Sequence of chain 1.A:
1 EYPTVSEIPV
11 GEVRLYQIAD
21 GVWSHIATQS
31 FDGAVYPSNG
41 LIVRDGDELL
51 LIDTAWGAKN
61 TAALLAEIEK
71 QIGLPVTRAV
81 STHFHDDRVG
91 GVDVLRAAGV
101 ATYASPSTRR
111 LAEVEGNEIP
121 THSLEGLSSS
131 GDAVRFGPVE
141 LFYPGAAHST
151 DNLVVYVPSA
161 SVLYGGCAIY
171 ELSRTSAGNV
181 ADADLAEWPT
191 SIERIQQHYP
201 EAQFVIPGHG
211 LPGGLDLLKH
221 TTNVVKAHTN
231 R

Binding-site contacts:
Ligand atom C05 contacts residue HIS148 of chain 1.A at 3.7 Å.
Ligand atom C02 contacts residue ASP87 of chain 1.A at 3.6 Å.
Ligand atom N01 contacts residue HIS209 of chain 1.A at 3.8 Å.
Ligand atom O07 contacts residue HIS209 of chain 1.A at 3.0 Å (h-bond).
Ligand atom C02 contacts residue ZN1 of chain 1.D at 3.2 Å.
Ligand atom O06 contacts residue ARG174 of chain 1.A at 2.9 Å (salt-bridge).
Ligand atom C11 contacts residue TYR36 of chain 1.A at 3.7 Å (hydrophobic).
Ligand atom O06 contacts residue ASN179 of chain 1.A at 4.0 Å.
Ligand atom S13 contacts residue PHE31 of chain 1.A at 3.4 Å.
Ligand atom C05 contacts residue ASN179 of chain 1.A at 3.8 Å.
Ligand atom C02 contacts residue HIS209 of chain 1.A at 3.6 Å.
Ligand atom N03 contacts residue ZN1 of chain 1.D at 2.2 Å.
Ligand atom C12 contacts residue TYR36 of chain 1.A at 3.8 Å (hydrophobic).
Ligand atom C04 contacts residue ASN179 of chain 1.A at 3.4 Å.
Ligand atom C02 contacts residue TRP56 of chain 1.A at 3.7 Å (hydrophobic).
Ligand atom O06 contacts residue HIS148 of chain 1.A at 3.9 Å.
Ligand atom N01 contacts residue TRP56 of chain 1.A at 3.0 Å.
Ligand atom C11 contacts residue ARG174 of chain 1.A at 3.6 Å.
Ligand atom S13 contacts residue ASN179 of chain 1.A at 4.0 Å.
Ligand atom C04 contacts residue HIS209 of chain 1.A at 3.4 Å.
Ligand atom O07 contacts residue CYS167 of chain 1.A at 3.3 Å (h-bond).
Ligand atom C09 contacts residue ASN179 of chain 1.A at 3.6 Å.
Ligand atom C12 contacts residue HIS209 of chain 1.A at 3.4 Å.
Ligand atom O07 contacts residue HIS148 of chain 1.A at 3.2 Å.
Ligand atom S13 contacts residue TRP56 of chain 1.A at 3.8 Å.
Ligand atom C02 contacts residue ASN179 of chain 1.A at 4.0 Å.
Ligand atom O06 contacts residue GLY178 of chain 1.A at 3.5 Å (h-bond).
Ligand atom N03 contacts residue HIS209 of chain 1.A at 2.9 Å (h-bond).
Ligand atom N03 contacts residue ASN179 of chain 1.A at 3.6 Å (h-bond).
Ligand atom N03 contacts residue ASP87 of chain 1.A at 3.2 Å (salt-bridge).
Ligand atom C10 contacts residue TYR36 of chain 1.A at 3.4 Å (hydrophobic).
Ligand atom C04 contacts residue ZN1 of chain 1.D at 3.0 Å.
Ligand atom C05 contacts residue HIS209 of chain 1.A at 3.4 Å.
Ligand atom N01 contacts residue ZN1 of chain 1.D at 3.7 Å.
Ligand atom C09 contacts residue PHE31 of chain 1.A at 3.8 Å (hydrophobic).
Ligand atom C05 contacts residue ZN1 of chain 1.D at 3.0 Å.
Ligand atom C09 contacts residue GLY178 of chain 1.A at 3.7 Å.
Ligand atom C08 contacts residue ASN179 of chain 1.A at 3.6 Å.
Ligand atom O07 contacts residue ZN1 of chain 1.D at 2.2 Å.
Ligand atom N01 contacts residue ASP87 of chain 1.A at 3.1 Å (salt-bridge).

This small molecule binds to this protein.
Small molecule (SMILES): C=CCCc1sc(N)nc1C(=O)O